Binding-site contacts:
Ligand atom N9 contacts residue TYR25 of chain 1.B at 3.0 Å.
Ligand atom O4 contacts residue LYS195 of chain 1.B at 3.0 Å (salt-bridge).
Ligand atom N9 contacts residue HIS71 of chain 1.B at 3.2 Å.
Ligand atom N9 contacts residue ARG196 of chain 1.B at 2.6 Å (salt-bridge).
Ligand atom N1 contacts residue TYR152 of chain 1.B at 2.5 Å.
Ligand atom O4 contacts residue GLU67 of chain 1.B at 2.5 Å (salt-bridge).
Ligand atom N7 contacts residue ARG196 of chain 1.B at 3.0 Å (salt-bridge).
Ligand atom C4 contacts residue TYR25 of chain 1.B at 3.0 Å (hydrophobic).
Ligand atom O3' contacts residue ARG69 of chain 1.B at 3.2 Å (salt-bridge).
Ligand atom C8 contacts residue ARG69 of chain 1.B at 3.3 Å.
Ligand atom C2 contacts residue TYR152 of chain 1.B at 3.2 Å (hydrophobic).
Ligand atom N7 contacts residue TYR25 of chain 1.B at 2.9 Å.
Ligand atom OP2 contacts residue HIS209 of chain 1.B at 3.1 Å.
Ligand atom N7 contacts residue GLU243 of chain 1.B at 3.2 Å (salt-bridge).
Ligand atom N6 contacts residue PRO194 of chain 1.B at 3.4 Å (h-bond).
Ligand atom N6 contacts residue ASN26 of chain 1.B at 3.1 Å (h-bond).
Ligand atom O4' contacts residue HIS71 of chain 1.B at 3.3 Å (h-bond).
Ligand atom N4 contacts residue ALA66 of chain 1.B at 2.4 Å (h-bond).
Ligand atom O4' contacts residue ARG69 of chain 1.B at 3.0 Å.
Ligand atom C6 contacts residue TYR25 of chain 1.B at 3.0 Å (hydrophobic).
Ligand atom C4' contacts residue ARG69 of chain 1.B at 3.4 Å.
Ligand atom C8 contacts residue ARG196 of chain 1.B at 2.4 Å.
Ligand atom C1' contacts residue HIS71 of chain 1.B at 2.6 Å.
Ligand atom C1' contacts residue TYR25 of chain 1.B at 3.3 Å (hydrophobic).
Ligand atom N7 contacts residue THR206 of chain 1.B at 3.3 Å.
Ligand atom C3' contacts residue LYS195 of chain 1.B at 3.1 Å.
Ligand atom N6 contacts residue MET65 of chain 1.B at 3.0 Å.
Ligand atom N6 contacts residue PHE64 of chain 1.B at 2.7 Å (h-bond).
Ligand atom OP1 contacts residue LYS193 of chain 1.B at 2.6 Å (salt-bridge).
Ligand atom O4' contacts residue ARG196 of chain 1.B at 2.9 Å (salt-bridge).
Ligand atom C4' contacts residue ARG69 of chain 1.B at 3.1 Å.
Ligand atom N6 contacts residue TYR25 of chain 1.B at 2.9 Å.
Ligand atom N3 contacts residue TYR25 of chain 1.B at 3.4 Å.
Ligand atom OP2 contacts residue LYS195 of chain 1.B at 2.1 Å (salt-bridge).
Ligand atom C6 contacts residue TYR152 of chain 1.B at 3.3 Å (hydrophobic).
Ligand atom C8 contacts residue TYR25 of chain 1.B at 3.0 Å (hydrophobic).
Ligand atom O4' contacts residue ARG69 of chain 1.B at 2.8 Å (salt-bridge).
Ligand atom C1' contacts residue ARG196 of chain 1.B at 2.5 Å.
Ligand atom O4 contacts residue ARG11 of chain 1.B at 2.8 Å (salt-bridge).
Ligand atom C5 contacts residue TYR25 of chain 1.B at 2.9 Å (hydrophobic).

A protein and the small-molecule ligand that binds it are described below.
Small molecule (SMILES): Nc1ccn([C@@H]2O[C@H](CO[P](=O)(O)O[C@H]3[C@@H](O)[C@H](n4cnc5c(N)ncnc54)O[C@@H]3CO[P](=O)(O)O[C@H]3[C@@H](O)[C@H](n4ccc(=O)[nH]c4=O)O[C@@H]3CO[P](=O)(O)O[C@H]3[C@@H](O)[C@H](n4ccc(=O)[nH]c4=O)O[C@@H]3COP(=O)=O)[C@@H](O[P](=O)(O)OC[C@H]3O[C@@H](n4cnc5c(N)ncnc54)[C@H](O)[C@@H]3O[P](=O)(O)OC[C@H]3O[C@@H](n4cnc5c(N)ncnc54)[C@H](O)[C@@H]3O[P](=O)(O)OC[C@H]3O[C@@H](n4ccc(=O)[nH]c4=O)[C@H](O)[C@@H]3O[P](=O)(O)OC[C@H]3O[C@@H](n4cnc5c(N)ncnc54)[C@H](O)[C@@H]3O[P](=O)(O)OC[C@H]3O[C@@H](n4cnc5c(N)ncnc54)[C@H](O)[C@@H]3O)[C@H]2O)c(=O)n1

Sequence of chain 1.B:
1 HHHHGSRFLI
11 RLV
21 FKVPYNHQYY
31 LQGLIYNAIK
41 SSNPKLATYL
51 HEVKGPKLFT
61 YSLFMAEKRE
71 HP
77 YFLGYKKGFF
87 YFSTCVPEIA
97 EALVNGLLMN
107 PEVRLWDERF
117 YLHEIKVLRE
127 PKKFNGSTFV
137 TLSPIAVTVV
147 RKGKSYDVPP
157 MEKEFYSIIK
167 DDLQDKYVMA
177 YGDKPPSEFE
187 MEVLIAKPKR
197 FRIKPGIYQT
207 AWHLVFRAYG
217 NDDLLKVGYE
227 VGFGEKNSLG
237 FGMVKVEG